This protein binds this small molecule.
Small molecule (SMILES): CC(=O)N[C@H]1[C@H](O[C@H]2[C@H](O)[C@@H](NC(C)=O)CO[C@@H]2CO)O[C@H](CO)[C@@H](O)[C@@H]1O

Binding-site contacts:
Ligand atom O5 contacts residue ASN240 of chain 1.A at 4.2 Å.
Ligand atom C1 contacts residue ASN169 of chain 1.A at 1.4 Å.
Ligand atom C8 contacts residue SER221 of chain 1.E at 3.4 Å.
Ligand atom N2 contacts residue ASP241 of chain 1.A at 4.4 Å.
Ligand atom C7 contacts residue ASN240 of chain 1.A at 3.8 Å.
Ligand atom C2 contacts residue ASN240 of chain 1.A at 3.6 Å.
Ligand atom O7 contacts residue ASN169 of chain 1.A at 4.3 Å.
Ligand atom C7 contacts residue ALA242 of chain 1.A at 4.1 Å (hydrophobic).
Ligand atom C4 contacts residue ASN169 of chain 1.A at 4.2 Å.
Ligand atom O3 contacts residue ASN240 of chain 1.A at 4.2 Å.
Ligand atom C8 contacts residue ASN240 of chain 1.A at 3.9 Å.
Ligand atom O5 contacts residue ASN169 of chain 1.A at 2.3 Å (h-bond).
Ligand atom C7 contacts residue ASN169 of chain 1.A at 3.9 Å.
Ligand atom C5 contacts residue ASN240 of chain 1.A at 4.5 Å.
Ligand atom C3 contacts residue ASN169 of chain 1.A at 3.8 Å.
Ligand atom C5 contacts residue ASN169 of chain 1.A at 3.6 Å.
Ligand atom C8 contacts residue ASP241 of chain 1.A at 3.9 Å.
Ligand atom C2 contacts residue ASN169 of chain 1.A at 2.5 Å.
Ligand atom C3 contacts residue ASN240 of chain 1.A at 3.6 Å.
Ligand atom C1 contacts residue ASN240 of chain 1.A at 3.9 Å.
Ligand atom N2 contacts residue ASN240 of chain 1.A at 2.9 Å (h-bond).
Ligand atom N2 contacts residue ALA242 of chain 1.A at 4.4 Å.
Ligand atom C8 contacts residue ALA242 of chain 1.A at 3.4 Å (hydrophobic).
Ligand atom O4 contacts residue ASN240 of chain 1.A at 3.9 Å.
Ligand atom N2 contacts residue ASN169 of chain 1.A at 2.9 Å (h-bond).
Ligand atom O6 contacts residue ASN240 of chain 1.A at 4.4 Å.

Sequence of chain 1.E:
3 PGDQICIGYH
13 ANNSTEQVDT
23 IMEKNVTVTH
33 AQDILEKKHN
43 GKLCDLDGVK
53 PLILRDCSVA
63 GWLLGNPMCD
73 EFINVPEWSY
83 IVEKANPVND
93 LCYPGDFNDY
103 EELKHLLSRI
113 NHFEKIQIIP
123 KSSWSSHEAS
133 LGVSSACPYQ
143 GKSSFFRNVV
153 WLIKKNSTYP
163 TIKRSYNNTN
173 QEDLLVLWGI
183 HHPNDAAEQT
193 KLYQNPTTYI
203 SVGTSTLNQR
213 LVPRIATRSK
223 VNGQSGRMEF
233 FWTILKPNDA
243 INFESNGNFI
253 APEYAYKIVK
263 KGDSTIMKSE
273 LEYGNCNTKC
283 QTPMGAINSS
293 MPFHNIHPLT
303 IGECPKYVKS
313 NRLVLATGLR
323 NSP

Sequence of chain 1.A:
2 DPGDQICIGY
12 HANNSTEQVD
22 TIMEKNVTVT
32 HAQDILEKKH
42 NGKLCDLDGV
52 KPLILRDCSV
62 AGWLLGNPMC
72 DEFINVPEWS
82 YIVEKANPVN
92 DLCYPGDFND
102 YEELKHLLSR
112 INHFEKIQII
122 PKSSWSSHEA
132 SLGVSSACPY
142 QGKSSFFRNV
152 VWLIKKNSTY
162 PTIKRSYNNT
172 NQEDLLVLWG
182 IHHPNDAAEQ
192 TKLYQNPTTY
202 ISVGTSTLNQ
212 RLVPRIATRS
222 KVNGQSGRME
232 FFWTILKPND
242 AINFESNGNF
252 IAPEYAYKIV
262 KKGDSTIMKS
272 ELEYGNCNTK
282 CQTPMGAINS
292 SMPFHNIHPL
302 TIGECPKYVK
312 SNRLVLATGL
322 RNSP